Binding-site contacts:
Ligand atom O22 contacts residue TRP88 of chain 1.D at 3.8 Å.
Ligand atom O17 contacts residue TYR12 of chain 1.D at 3.7 Å.
Ligand atom C47 contacts residue LYS91 of chain 1.D at 3.7 Å.
Ligand atom C51 contacts residue GLN56 of chain 1.D at 4.0 Å.
Ligand atom O16 contacts residue TYR12 of chain 1.D at 3.8 Å.
Ligand atom C51 contacts residue HIS57 of chain 1.D at 3.4 Å.
Ligand atom C51 contacts residue GLU51 of chain 1.D at 4.2 Å.
Ligand atom O17 contacts residue GLY33 of chain 1.E at 3.3 Å.
Ligand atom O16 contacts residue GLY33 of chain 1.E at 2.9 Å (h-bond).
Ligand atom O19 contacts residue LYS91 of chain 1.D at 2.9 Å (salt-bridge).
Ligand atom O22 contacts residue GLN61 of chain 1.D at 3.0 Å (h-bond).
Ligand atom C50 contacts residue TRP88 of chain 1.D at 3.6 Å (hydrophobic).
Ligand atom N11 contacts residue GLY33 of chain 1.E at 3.7 Å.
Ligand atom O21 contacts residue GLN56 of chain 1.D at 3.7 Å.
Ligand atom O16 contacts residue GLN61 of chain 1.D at 3.6 Å (h-bond).
Ligand atom O19 contacts residue TRP88 of chain 1.D at 3.7 Å.
Ligand atom O20 contacts residue ASN90 of chain 1.D at 2.9 Å (h-bond).
Ligand atom O19 contacts residue ASN90 of chain 1.D at 2.8 Å (h-bond).
Ligand atom C46 contacts residue LYS91 of chain 1.D at 3.8 Å.
Ligand atom O18 contacts residue LYS91 of chain 1.D at 2.8 Å (salt-bridge).
Ligand atom C51 contacts residue TRP88 of chain 1.D at 3.7 Å (hydrophobic).
Ligand atom N11 contacts residue TYR12 of chain 1.D at 3.7 Å.
Ligand atom O19 contacts residue GLU51 of chain 1.D at 4.2 Å.
Ligand atom C50 contacts residue GLN56 of chain 1.D at 4.2 Å.
Ligand atom O15 contacts residue TRP88 of chain 1.D at 3.8 Å.
Ligand atom O16 contacts residue TRP88 of chain 1.D at 3.5 Å.
Ligand atom C48 contacts residue LYS91 of chain 1.D at 3.9 Å.
Ligand atom O22 contacts residue GLN56 of chain 1.D at 3.9 Å.
Ligand atom C46 contacts residue TRP88 of chain 1.D at 3.6 Å (hydrophobic).
Ligand atom C51 contacts residue GLN61 of chain 1.D at 4.0 Å.
Ligand atom C47 contacts residue TRP88 of chain 1.D at 3.6 Å (hydrophobic).
Ligand atom C47 contacts residue ASN90 of chain 1.D at 3.7 Å.
Ligand atom O16 contacts residue ALA32 of chain 1.E at 3.9 Å.
Ligand atom C43 contacts residue TRP88 of chain 1.D at 4.0 Å (hydrophobic).
Ligand atom O18 contacts residue GLU51 of chain 1.D at 2.6 Å (salt-bridge).
Ligand atom C44 contacts residue TRP88 of chain 1.D at 4.2 Å (hydrophobic).
Ligand atom O18 contacts residue GLN56 of chain 1.D at 3.4 Å.
Ligand atom O22 contacts residue HIS57 of chain 1.D at 3.5 Å.
Ligand atom C48 contacts residue ASN90 of chain 1.D at 3.9 Å.
Ligand atom C46 contacts residue GLU51 of chain 1.D at 3.4 Å.

The small molecule below binds the protein below.
Small molecule (SMILES): NC(COC(=O)NCCCN1CCN(CCCNC(=O)c2cc(O[C@H]3O[C@H](CO)[C@H](O)[C@H](O)[C@H]3O)cc([N+](=O)[O-])c2)CC1)COC(=O)NCCCN1CCN(CCCNC(=O)c2cc(O[C@H]3O[C@@H](CO)[C@@H](O)[C@@H](O)[C@H]3O)cc([N+](=O)[O-])c2)CC1

Sequence of chain 1.D:
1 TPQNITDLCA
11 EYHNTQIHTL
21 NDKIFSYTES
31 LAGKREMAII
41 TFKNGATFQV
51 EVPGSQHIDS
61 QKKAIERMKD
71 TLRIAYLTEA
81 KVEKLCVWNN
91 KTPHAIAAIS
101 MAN

Sequence of chain 1.E:
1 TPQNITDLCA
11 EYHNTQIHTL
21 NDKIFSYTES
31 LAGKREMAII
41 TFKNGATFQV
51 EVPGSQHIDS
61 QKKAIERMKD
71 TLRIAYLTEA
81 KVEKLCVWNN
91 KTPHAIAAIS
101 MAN